This protein binds this small molecule.
Small molecule (SMILES): CC(C)=CCOP(=O)(O)O

Sequence of chain 5.A:
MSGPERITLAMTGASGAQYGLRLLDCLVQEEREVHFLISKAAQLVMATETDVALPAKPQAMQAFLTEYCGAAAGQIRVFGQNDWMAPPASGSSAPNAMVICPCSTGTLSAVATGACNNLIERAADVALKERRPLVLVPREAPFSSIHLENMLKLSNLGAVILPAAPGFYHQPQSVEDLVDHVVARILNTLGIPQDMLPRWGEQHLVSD

Sequence of chain 12.A:
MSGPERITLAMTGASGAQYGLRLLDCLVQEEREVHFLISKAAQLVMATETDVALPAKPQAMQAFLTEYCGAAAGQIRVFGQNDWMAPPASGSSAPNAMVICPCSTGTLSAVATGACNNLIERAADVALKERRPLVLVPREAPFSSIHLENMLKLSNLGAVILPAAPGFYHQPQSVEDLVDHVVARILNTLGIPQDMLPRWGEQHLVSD

Binding-site contacts:
Ligand atom CAG contacts residue SER111 of chain 5.A at 3.8 Å.
Ligand atom OAC contacts residue ARG160 of chain 10.A at 3.5 Å (salt-bridge).
Ligand atom OAH contacts residue ARG143 of chain 5.A at 3.5 Å (salt-bridge).
Ligand atom PAJ contacts residue LYS150 of chain 5.A at 3.7 Å.
Ligand atom CAA contacts residue TRP105 of chain 5.A at 3.3 Å (hydrophobic).
Ligand atom CAB contacts residue TRP221 of chain 12.A at 3.6 Å (hydrophobic).
Ligand atom CAI contacts residue SER111 of chain 5.A at 3.6 Å.
Ligand atom CAB contacts residue SER111 of chain 5.A at 3.8 Å.
Ligand atom OAD contacts residue ARG160 of chain 10.A at 3.2 Å (salt-bridge).
Ligand atom PAJ contacts residue GLU161 of chain 10.A at 3.5 Å.
Ligand atom OAC contacts residue ARG143 of chain 5.A at 3.0 Å (salt-bridge).
Ligand atom CAA contacts residue TRP221 of chain 12.A at 3.6 Å (hydrophobic).
Ligand atom OAE contacts residue ARG206 of chain 12.A at 3.0 Å (salt-bridge).
Ligand atom PAJ contacts residue TYR190 of chain 12.A at 3.8 Å.
Ligand atom CAB contacts residue TYR190 of chain 12.A at 3.7 Å (hydrophobic).
Ligand atom PAJ contacts residue ARG143 of chain 5.A at 3.8 Å.
Ligand atom PAJ contacts residue GLY112 of chain 5.A at 3.9 Å.
Ligand atom PAJ contacts residue ARG206 of chain 12.A at 3.8 Å.
Ligand atom OAD contacts residue ARG206 of chain 12.A at 2.8 Å (salt-bridge).
Ligand atom PAJ contacts residue SER111 of chain 5.A at 3.7 Å.
Ligand atom CAF contacts residue ARG143 of chain 5.A at 3.7 Å.
Ligand atom CAG contacts residue ARG143 of chain 5.A at 3.7 Å.
Ligand atom OAE contacts residue LYS150 of chain 5.A at 2.7 Å (salt-bridge).
Ligand atom CAF contacts residue FNR1 of chain 10.C at 3.3 Å.
Ligand atom OAH contacts residue TYR190 of chain 12.A at 3.8 Å.
Ligand atom OAE contacts residue GLU161 of chain 10.A at 3.7 Å.
Ligand atom OAD contacts residue TYR190 of chain 12.A at 2.8 Å (h-bond).
Ligand atom OAC contacts residue GLU161 of chain 10.A at 2.5 Å (salt-bridge).
Ligand atom CAI contacts residue FNR1 of chain 10.C at 3.5 Å.
Ligand atom CAG contacts residue TYR190 of chain 12.A at 3.6 Å (hydrophobic).
Ligand atom CAA contacts residue FNR1 of chain 10.C at 3.6 Å.
Ligand atom OAE contacts residue SER111 of chain 5.A at 3.6 Å.
Ligand atom OAE contacts residue GLY112 of chain 5.A at 2.7 Å (h-bond).
Ligand atom CAB contacts residue FNR1 of chain 10.C at 3.7 Å.
Ligand atom OAH contacts residue GLY112 of chain 5.A at 3.8 Å.
Ligand atom OAC contacts residue LYS150 of chain 5.A at 3.8 Å.
Ligand atom CAF contacts residue SER111 of chain 5.A at 3.7 Å.
Ligand atom CAG contacts residue FNR1 of chain 10.C at 3.2 Å.
Ligand atom OAH contacts residue SER111 of chain 5.A at 2.8 Å (h-bond).
Ligand atom CAF contacts residue ALA110 of chain 5.A at 3.6 Å (hydrophobic).

Sequence of chain 10.A:
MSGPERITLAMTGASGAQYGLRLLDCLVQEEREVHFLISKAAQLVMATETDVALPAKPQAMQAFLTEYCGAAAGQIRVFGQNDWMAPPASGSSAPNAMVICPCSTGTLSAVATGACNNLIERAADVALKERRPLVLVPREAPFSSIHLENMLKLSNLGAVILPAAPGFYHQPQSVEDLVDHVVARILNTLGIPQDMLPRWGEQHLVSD